A protein and the small-molecule ligand that binds it are described below.
Small molecule (SMILES): Nc1nc2c(ncn2[C@@H]2O[C@H](CO[P](=O)(O)OP(=O)(O)O)[C@@H](OP(=O)(O)O)[C@H]2O)c(=O)[nH]1

Binding-site contacts:
Ligand atom O1A contacts residue LYS29 of chain 1.A at 3.6 Å (salt-bridge).
Ligand atom O1A contacts residue GLY28 of chain 1.A at 3.2 Å.
Ligand atom O5' contacts residue THR31 of chain 1.A at 3.6 Å.
Ligand atom O6 contacts residue LYS126 of chain 1.A at 3.2 Å (salt-bridge).
Ligand atom O6 contacts residue CYS158 of chain 1.A at 3.3 Å.
Ligand atom O1B contacts residue ASN26 of chain 1.A at 3.6 Å (h-bond).
Ligand atom O1B contacts residue LYS29 of chain 1.A at 2.7 Å (salt-bridge).
Ligand atom O6 contacts residue ASN125 of chain 1.A at 3.0 Å (h-bond).
Ligand atom O1B contacts residue ALA27 of chain 1.A at 3.3 Å (h-bond).
Ligand atom PA contacts residue GLY28 of chain 1.A at 3.6 Å.
Ligand atom O2B contacts residue THR30 of chain 1.A at 2.8 Å (h-bond).
Ligand atom O6 contacts residue ALA159 of chain 1.A at 3.0 Å (h-bond).
Ligand atom N2 contacts residue ASP128 of chain 1.A at 3.1 Å (salt-bridge).
Ligand atom O3A contacts residue ASN26 of chain 1.A at 3.4 Å.
Ligand atom O1A contacts residue THR30 of chain 1.A at 3.1 Å (h-bond).
Ligand atom C5' contacts residue ASN26 of chain 1.A at 3.6 Å.
Ligand atom O4' contacts residue LYS126 of chain 1.A at 3.1 Å (salt-bridge).
Ligand atom N1 contacts residue ASP128 of chain 1.A at 2.7 Å (salt-bridge).
Ligand atom O3B contacts residue ASP25 of chain 1.A at 3.1 Å (salt-bridge).
Ligand atom N1 contacts residue LYS126 of chain 1.A at 3.5 Å.
Ligand atom N7 contacts residue ASN125 of chain 1.A at 2.9 Å (h-bond).
Ligand atom C8 contacts residue THR31 of chain 1.A at 3.3 Å.
Ligand atom O1B contacts residue GLY28 of chain 1.A at 3.0 Å (h-bond).
Ligand atom O3B contacts residue ASN26 of chain 1.A at 2.7 Å (h-bond).
Ligand atom N7 contacts residue ALA159 of chain 1.A at 3.5 Å.
Ligand atom O3A contacts residue GLY28 of chain 1.A at 3.2 Å (h-bond).
Ligand atom C6 contacts residue LYS126 of chain 1.A at 3.5 Å.
Ligand atom PB contacts residue LYS29 of chain 1.A at 3.5 Å.
Ligand atom O6 contacts residue ASP128 of chain 1.A at 3.4 Å (salt-bridge).
Ligand atom C2 contacts residue LEU160 of chain 1.A at 3.6 Å (hydrophobic).
Ligand atom C5 contacts residue LYS126 of chain 1.A at 3.7 Å.
Ligand atom O2B contacts residue LYS29 of chain 1.A at 3.6 Å.
Ligand atom O2' contacts residue LEU160 of chain 1.A at 3.6 Å.
Ligand atom PB contacts residue ASN26 of chain 1.A at 3.6 Å.
Ligand atom O5' contacts residue GLY28 of chain 1.A at 3.6 Å.
Ligand atom C5 contacts residue ASN125 of chain 1.A at 3.5 Å.
Ligand atom O1A contacts residue THR31 of chain 1.A at 2.7 Å (h-bond).
Ligand atom C6 contacts residue ASP128 of chain 1.A at 3.5 Å.
Ligand atom N2 contacts residue VAL129 of chain 1.A at 3.5 Å.
Ligand atom PA contacts residue THR31 of chain 1.A at 3.7 Å.

Sequence of chain 1.A:
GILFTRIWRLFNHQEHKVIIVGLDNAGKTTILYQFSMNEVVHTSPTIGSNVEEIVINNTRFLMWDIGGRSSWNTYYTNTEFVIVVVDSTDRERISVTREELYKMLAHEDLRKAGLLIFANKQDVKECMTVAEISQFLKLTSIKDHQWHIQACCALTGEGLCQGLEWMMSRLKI